Sequence of chain 1.C:
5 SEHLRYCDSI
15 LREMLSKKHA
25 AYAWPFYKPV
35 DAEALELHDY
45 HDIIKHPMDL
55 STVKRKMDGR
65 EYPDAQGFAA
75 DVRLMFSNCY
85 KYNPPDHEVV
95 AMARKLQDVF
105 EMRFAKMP

Binding-site contacts:
Ligand atom C4 contacts residue VAL34 of chain 1.C at 3.8 Å (hydrophobic).
Ligand atom C5 contacts residue VAL34 of chain 1.C at 3.2 Å (hydrophobic).
Ligand atom O8 contacts residue MET96 of chain 1.C at 3.2 Å (h-bond).
Ligand atom O6 contacts residue LEU39 of chain 1.C at 4.5 Å.
Ligand atom O2 contacts residue HIS91 of chain 1.C at 4.4 Å.
Ligand atom C18 contacts residue TRP28 of chain 1.C at 4.0 Å (hydrophobic).
Ligand atom O5 contacts residue LEU39 of chain 1.C at 4.0 Å.
Ligand atom C2 contacts residue ASN87 of chain 1.C at 3.9 Å.
Ligand atom O8 contacts residue TRP28 of chain 1.C at 3.9 Å.
Ligand atom C5 contacts residue PRO29 of chain 1.C at 4.0 Å (hydrophobic).
Ligand atom C7 contacts residue PRO29 of chain 1.C at 3.4 Å (hydrophobic).
Ligand atom C21 contacts residue VAL93 of chain 1.C at 4.0 Å (hydrophobic).
Ligand atom O1 contacts residue CYS83 of chain 1.C at 3.8 Å.
Ligand atom C24 contacts residue TRP28 of chain 1.C at 4.2 Å (hydrophobic).
Ligand atom C5 contacts residue PHE30 of chain 1.C at 4.4 Å (hydrophobic).
Ligand atom C3 contacts residue ASN87 of chain 1.C at 3.4 Å.
Ligand atom O2 contacts residue ASN87 of chain 1.C at 2.9 Å (h-bond).
Ligand atom C contacts residue ASN87 of chain 1.C at 2.6 Å.
Ligand atom C1 contacts residue ASN87 of chain 1.C at 3.3 Å.
Ligand atom C28 contacts residue MET96 of chain 1.C at 4.3 Å (hydrophobic).
Ligand atom C6 contacts residue VAL34 of chain 1.C at 4.1 Å (hydrophobic).
Ligand atom O contacts residue ASN87 of chain 1.C at 2.9 Å (h-bond).
Ligand atom C7 contacts residue VAL34 of chain 1.C at 3.9 Å (hydrophobic).
Ligand atom C28 contacts residue GLU92 of chain 1.C at 3.8 Å.
Ligand atom O3 contacts residue LEU39 of chain 1.C at 4.0 Å.
Ligand atom C27 contacts residue GLU92 of chain 1.C at 4.2 Å.
Ligand atom C25 contacts residue TRP28 of chain 1.C at 3.7 Å (hydrophobic).
Ligand atom C3 contacts residue CYS83 of chain 1.C at 4.4 Å (hydrophobic).
Ligand atom O1 contacts residue ASN87 of chain 1.C at 2.8 Å (h-bond).
Ligand atom O contacts residue VAL93 of chain 1.C at 4.2 Å.
Ligand atom C contacts residue TYR86 of chain 1.C at 3.9 Å (hydrophobic).
Ligand atom C contacts residue LEU41 of chain 1.C at 4.5 Å (hydrophobic).
Ligand atom C24 contacts residue LEU39 of chain 1.C at 4.0 Å (hydrophobic).
Ligand atom C20 contacts residue VAL93 of chain 1.C at 4.1 Å (hydrophobic).
Ligand atom C25 contacts residue LEU39 of chain 1.C at 4.1 Å (hydrophobic).
Ligand atom O3 contacts residue LEU41 of chain 1.C at 4.4 Å.
Ligand atom O4 contacts residue HIS91 of chain 1.C at 4.0 Å.
Ligand atom O6 contacts residue TRP28 of chain 1.C at 3.9 Å.
Ligand atom C29 contacts residue MET96 of chain 1.C at 4.2 Å (hydrophobic).
Ligand atom O2 contacts residue VAL93 of chain 1.C at 3.5 Å.

This small molecule binds to this protein.
Small molecule (SMILES): CC(=O)OC[C@]12CC[C@H]3[C@@H](C[C@H]4O[C@]45CCCC(=O)[C@]35C)[C@]1(O)CC[C@@]2(O)[C@@](C)(O)[C@@H]1CC(C)=C(C)C(=O)O1